Sequence of chain 1.F:
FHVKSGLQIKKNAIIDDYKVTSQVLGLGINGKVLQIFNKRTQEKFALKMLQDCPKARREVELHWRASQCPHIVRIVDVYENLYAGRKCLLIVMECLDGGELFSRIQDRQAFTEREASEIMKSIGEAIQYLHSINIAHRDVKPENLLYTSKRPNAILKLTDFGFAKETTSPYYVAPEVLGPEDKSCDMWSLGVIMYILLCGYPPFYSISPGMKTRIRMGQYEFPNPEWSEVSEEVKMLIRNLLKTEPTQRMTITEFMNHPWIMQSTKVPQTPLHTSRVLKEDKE

The small molecule below binds the protein below.
Small molecule (SMILES): c1cc2nc(N[C@H]3CCCNC3)c3c(n2n1)NCC3

Binding-site contacts:
Ligand atom N18 contacts residue VAL38 of chain 1.F at 4.2 Å.
Ligand atom C4 contacts residue LEU101 of chain 1.F at 3.1 Å (hydrophobic).
Ligand atom C4 contacts residue LEU153 of chain 1.F at 4.1 Å (hydrophobic).
Ligand atom N16 contacts residue CYS100 of chain 1.F at 4.0 Å.
Ligand atom C7 contacts residue ASP167 of chain 1.F at 4.0 Å.
Ligand atom N12 contacts residue ALA51 of chain 1.F at 4.2 Å.
Ligand atom C15 contacts residue VAL78 of chain 1.F at 3.5 Å (hydrophobic).
Ligand atom N3 contacts residue LEU101 of chain 1.F at 2.7 Å (h-bond).
Ligand atom N8 contacts residue ASP167 of chain 1.F at 3.1 Å (salt-bridge).
Ligand atom N16 contacts residue ALA51 of chain 1.F at 3.8 Å.
Ligand atom C15 contacts residue LEU101 of chain 1.F at 4.0 Å (hydrophobic).
Ligand atom C7 contacts residue LEU153 of chain 1.F at 4.2 Å (hydrophobic).
Ligand atom C14 contacts residue VAL78 of chain 1.F at 4.2 Å (hydrophobic).
Ligand atom C9 contacts residue ASN151 of chain 1.F at 3.3 Å.
Ligand atom C1 contacts residue LEU153 of chain 1.F at 3.5 Å (hydrophobic).
Ligand atom C15 contacts residue ALA51 of chain 1.F at 3.9 Å (hydrophobic).
Ligand atom N16 contacts residue LEU101 of chain 1.F at 3.2 Å (h-bond).
Ligand atom C5 contacts residue LEU153 of chain 1.F at 3.8 Å (hydrophobic).
Ligand atom C2 contacts residue LEU101 of chain 1.F at 3.7 Å (hydrophobic).
Ligand atom C7 contacts residue GLU150 of chain 1.F at 3.3 Å.
Ligand atom C10 contacts residue GLY33 of chain 1.F at 3.7 Å.
Ligand atom N16 contacts residue GLU99 of chain 1.F at 3.4 Å (salt-bridge).
Ligand atom N8 contacts residue ASN151 of chain 1.F at 3.1 Å (h-bond).
Ligand atom C4 contacts residue LEU30 of chain 1.F at 4.0 Å (hydrophobic).
Ligand atom C2 contacts residue LEU153 of chain 1.F at 3.8 Å (hydrophobic).
Ligand atom N3 contacts residue LEU153 of chain 1.F at 4.2 Å.
Ligand atom N19 contacts residue VAL38 of chain 1.F at 4.1 Å.
Ligand atom C17 contacts residue LEU153 of chain 1.F at 3.8 Å (hydrophobic).
Ligand atom C9 contacts residue GLU150 of chain 1.F at 3.9 Å.
Ligand atom C9 contacts residue ASP167 of chain 1.F at 3.3 Å.
Ligand atom C10 contacts residue LEU32 of chain 1.F at 4.0 Å (hydrophobic).
Ligand atom C14 contacts residue MET98 of chain 1.F at 4.0 Å (hydrophobic).
Ligand atom N8 contacts residue THR166 of chain 1.F at 4.1 Å.
Ligand atom N8 contacts residue GLU150 of chain 1.F at 2.9 Å (salt-bridge).
Ligand atom N12 contacts residue LEU101 of chain 1.F at 4.2 Å.
Ligand atom C10 contacts residue ASP167 of chain 1.F at 3.3 Å.
Ligand atom C11 contacts residue LEU32 of chain 1.F at 3.8 Å (hydrophobic).
Ligand atom C5 contacts residue LEU30 of chain 1.F at 3.6 Å (hydrophobic).
Ligand atom C6 contacts residue ASP167 of chain 1.F at 4.0 Å.
Ligand atom C15 contacts residue GLU99 of chain 1.F at 3.2 Å.